Binding-site contacts:
Ligand atom C7 contacts residue ASN212 of chain 22.H at 4.0 Å.
Ligand atom C2 contacts residue ASN212 of chain 22.H at 2.5 Å.
Ligand atom C1 contacts residue ASN212 of chain 22.H at 1.4 Å.
Ligand atom O5 contacts residue ASN212 of chain 22.H at 2.4 Å (h-bond).
Ligand atom C3 contacts residue ASN212 of chain 22.H at 3.8 Å.
Ligand atom C1 contacts residue ILE211 of chain 22.H at 4.3 Å (hydrophobic).
Ligand atom N2 contacts residue ILE211 of chain 22.H at 4.5 Å.
Ligand atom O6 contacts residue ASN212 of chain 22.H at 4.3 Å.
Ligand atom C5 contacts residue ASN212 of chain 22.H at 3.7 Å.
Ligand atom N2 contacts residue ASN212 of chain 22.H at 2.9 Å (h-bond).
Ligand atom C4 contacts residue ASN212 of chain 22.H at 4.2 Å.

Sequence of chain 22.H:
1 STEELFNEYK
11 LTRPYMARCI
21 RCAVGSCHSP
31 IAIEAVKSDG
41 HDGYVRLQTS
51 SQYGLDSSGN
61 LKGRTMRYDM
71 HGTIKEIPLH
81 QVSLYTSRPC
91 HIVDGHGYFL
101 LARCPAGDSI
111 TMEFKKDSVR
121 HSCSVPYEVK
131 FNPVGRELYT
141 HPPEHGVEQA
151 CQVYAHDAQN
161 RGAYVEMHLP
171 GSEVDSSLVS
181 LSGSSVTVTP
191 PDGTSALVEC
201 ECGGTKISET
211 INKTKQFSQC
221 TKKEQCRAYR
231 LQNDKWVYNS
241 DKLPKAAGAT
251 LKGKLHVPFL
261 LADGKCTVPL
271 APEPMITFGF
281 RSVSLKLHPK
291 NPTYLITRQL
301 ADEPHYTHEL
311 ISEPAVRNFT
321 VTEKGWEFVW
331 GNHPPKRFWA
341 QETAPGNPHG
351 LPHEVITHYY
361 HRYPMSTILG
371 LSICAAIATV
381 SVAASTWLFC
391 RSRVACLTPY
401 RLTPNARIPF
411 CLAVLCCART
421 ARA

The protein below binds the small molecule below.
Small molecule (SMILES): CC(=O)N[C@@H]1[C@@H](O)[C@H](O)[C@@H](CO)O[C@H]1O